Binding-site contacts:
Ligand atom C06 contacts residue ILE218 of chain 1.A at 3.6 Å (hydrophobic).
Ligand atom C07 contacts residue ILE218 of chain 1.A at 3.6 Å (hydrophobic).
Ligand atom C15 contacts residue HEM1 of chain 1.B at 3.8 Å.
Ligand atom C04 contacts residue HEM1 of chain 1.B at 3.3 Å.
Ligand atom C18 contacts residue TRP329 of chain 1.A at 3.7 Å (hydrophobic).
Ligand atom C23 contacts residue THR328 of chain 1.A at 3.2 Å.
Ligand atom C18 contacts residue ARG247 of chain 1.A at 3.6 Å.
Ligand atom C06 contacts residue PHE235 of chain 1.A at 3.8 Å (hydrophobic).
Ligand atom C02 contacts residue HEM1 of chain 1.B at 3.6 Å.
Ligand atom C09 contacts residue HEM1 of chain 1.B at 3.7 Å.
Ligand atom N01 contacts residue HEM1 of chain 1.B at 3.6 Å.
Ligand atom C02 contacts residue GLU243 of chain 1.A at 3.6 Å.
Ligand atom N24 contacts residue THR328 of chain 1.A at 3.8 Å.
Ligand atom C27 contacts residue HEM1 of chain 1.B at 3.7 Å.
Ligand atom C26 contacts residue HEM1 of chain 1.B at 3.4 Å.
Ligand atom C12 contacts residue HEM1 of chain 1.B at 3.7 Å.
Ligand atom N28 contacts residue GLU243 of chain 1.A at 2.7 Å (salt-bridge).
Ligand atom C25 contacts residue HEM1 of chain 1.B at 2.8 Å.
Ligand atom C16 contacts residue HEM1 of chain 1.B at 3.8 Å.
Ligand atom C06 contacts residue HEM1 of chain 1.B at 3.4 Å.
Ligand atom C19 contacts residue TRP329 of chain 1.A at 3.7 Å (hydrophobic).
Ligand atom N24 contacts residue TRP329 of chain 1.A at 3.5 Å (h-bond).
Ligand atom C23 contacts residue TRP329 of chain 1.A at 3.6 Å (hydrophobic).
Ligand atom N01 contacts residue GLU243 of chain 1.A at 2.7 Å (salt-bridge).
Ligand atom C05 contacts residue HEM1 of chain 1.B at 3.6 Å.
Ligand atom N01 contacts residue TRP238 of chain 1.A at 2.9 Å (h-bond).
Ligand atom C03 contacts residue HEM1 of chain 1.B at 3.0 Å.
Ligand atom N28 contacts residue HEM1 of chain 1.B at 3.7 Å.
Ligand atom N17 contacts residue ARG247 of chain 1.A at 3.2 Å (salt-bridge).
Ligand atom C18 contacts residue HEM1 of chain 1.B at 3.4 Å.
Ligand atom C07 contacts residue HEM1 of chain 1.B at 3.5 Å.
Ligand atom C25 contacts residue TRP329 of chain 1.A at 3.7 Å (hydrophobic).
Ligand atom N01 contacts residue TYR239 of chain 1.A at 3.6 Å.
Ligand atom C22 contacts residue PEG1 of chain 1.I at 3.5 Å.
Ligand atom C11 contacts residue HEM1 of chain 1.B at 3.6 Å.
Ligand atom C11 contacts residue TRP329 of chain 1.A at 3.7 Å (hydrophobic).
Ligand atom O10 contacts residue HEM1 of chain 1.B at 3.1 Å.
Ligand atom C27 contacts residue GLU243 of chain 1.A at 3.6 Å.
Ligand atom C26 contacts residue GLU243 of chain 1.A at 3.6 Å.
Ligand atom C16 contacts residue ARG247 of chain 1.A at 3.3 Å.

Sequence of chain 1.A:
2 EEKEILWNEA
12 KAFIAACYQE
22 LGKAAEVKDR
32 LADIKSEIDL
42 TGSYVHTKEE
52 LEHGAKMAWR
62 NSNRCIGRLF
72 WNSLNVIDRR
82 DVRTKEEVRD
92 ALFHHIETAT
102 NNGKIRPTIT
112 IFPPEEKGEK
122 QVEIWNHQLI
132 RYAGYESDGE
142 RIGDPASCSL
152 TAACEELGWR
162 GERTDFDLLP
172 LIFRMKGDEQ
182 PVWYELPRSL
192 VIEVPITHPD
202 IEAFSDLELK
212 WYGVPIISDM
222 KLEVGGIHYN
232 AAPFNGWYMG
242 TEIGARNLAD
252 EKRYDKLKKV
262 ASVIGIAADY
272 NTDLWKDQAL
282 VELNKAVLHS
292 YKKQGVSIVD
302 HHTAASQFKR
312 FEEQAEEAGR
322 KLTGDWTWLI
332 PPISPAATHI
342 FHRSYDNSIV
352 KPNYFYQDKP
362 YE

The small molecule below binds the protein below.
Small molecule (SMILES): Nc1ccc2ccc(COc3cccc(CNCc4ccccn4)c3)cc2n1